Sequence of chain 1.C:
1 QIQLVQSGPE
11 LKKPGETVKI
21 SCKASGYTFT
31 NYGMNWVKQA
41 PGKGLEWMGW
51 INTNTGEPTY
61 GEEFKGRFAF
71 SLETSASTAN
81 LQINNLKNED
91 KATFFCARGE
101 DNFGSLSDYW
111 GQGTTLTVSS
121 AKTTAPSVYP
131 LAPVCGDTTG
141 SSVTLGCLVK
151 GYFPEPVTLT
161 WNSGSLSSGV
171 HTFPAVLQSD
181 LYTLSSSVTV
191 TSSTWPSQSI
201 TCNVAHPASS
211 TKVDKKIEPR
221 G

Sequence of chain 4.A:
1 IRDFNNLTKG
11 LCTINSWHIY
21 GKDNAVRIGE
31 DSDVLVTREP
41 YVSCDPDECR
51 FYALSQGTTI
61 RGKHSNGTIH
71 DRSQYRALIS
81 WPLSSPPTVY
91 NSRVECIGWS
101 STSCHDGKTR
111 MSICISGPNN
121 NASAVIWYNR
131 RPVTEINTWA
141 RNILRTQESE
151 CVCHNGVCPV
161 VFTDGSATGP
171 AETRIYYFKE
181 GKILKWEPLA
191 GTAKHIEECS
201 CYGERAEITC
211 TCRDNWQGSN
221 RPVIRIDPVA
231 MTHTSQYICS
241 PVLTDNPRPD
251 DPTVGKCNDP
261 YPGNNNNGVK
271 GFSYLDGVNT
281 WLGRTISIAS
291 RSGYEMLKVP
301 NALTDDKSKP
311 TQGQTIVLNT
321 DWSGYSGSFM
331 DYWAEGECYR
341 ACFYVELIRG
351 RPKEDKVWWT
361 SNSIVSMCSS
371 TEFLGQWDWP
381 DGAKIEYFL

Binding-site contacts:
Ligand atom O4 contacts residue ASP251 of chain 1.A at 3.2 Å (salt-bridge).
Ligand atom C3 contacts residue GLU295 of chain 1.A at 3.1 Å.
Ligand atom O6 contacts residue GLN376 of chain 1.A at 2.7 Å (h-bond).
Ligand atom O3 contacts residue ARG284 of chain 1.A at 2.8 Å (salt-bridge).
Ligand atom C4 contacts residue GLU295 of chain 1.A at 3.5 Å.
Ligand atom O4 contacts residue GLU295 of chain 1.A at 2.6 Å (salt-bridge).
Ligand atom O4 contacts residue ARG284 of chain 1.A at 3.2 Å (salt-bridge).
Ligand atom C7 contacts residue ASN121 of chain 4.A at 3.5 Å.
Ligand atom C8 contacts residue ASN120 of chain 4.A at 3.3 Å.
Ligand atom C6 contacts residue ASP251 of chain 1.A at 3.5 Å.
Ligand atom C3 contacts residue GLY313 of chain 1.A at 3.3 Å.
Ligand atom O4 contacts residue GLY313 of chain 1.A at 3.5 Å (h-bond).
Ligand atom O3 contacts residue ASP251 of chain 1.A at 2.8 Å (salt-bridge).
Ligand atom O4 contacts residue ILE288 of chain 1.A at 3.0 Å.
Ligand atom O5 contacts residue ASP251 of chain 1.A at 3.5 Å (salt-bridge).
Ligand atom O5 contacts residue GLY375 of chain 1.A at 3.2 Å.
Ligand atom C8 contacts residue GLN312 of chain 1.A at 3.4 Å.
Ligand atom C2 contacts residue ASN121 of chain 4.A at 2.5 Å.
Ligand atom O5 contacts residue ASN121 of chain 4.A at 2.4 Å (h-bond).
Ligand atom O3 contacts residue GLY313 of chain 1.A at 3.0 Å (h-bond).
Ligand atom O3 contacts residue ASP250 of chain 1.A at 2.9 Å (salt-bridge).
Ligand atom N2 contacts residue ASN121 of chain 4.A at 2.9 Å (h-bond).
Ligand atom O6 contacts residue ILE286 of chain 1.A at 3.0 Å (h-bond).
Ligand atom O6 contacts residue LYS309 of chain 1.A at 3.2 Å (salt-bridge).
Ligand atom C6 contacts residue ILE286 of chain 1.A at 3.2 Å (hydrophobic).
Ligand atom O6 contacts residue ASP251 of chain 1.A at 2.5 Å (salt-bridge).
Ligand atom O2 contacts residue ASP250 of chain 1.A at 3.1 Å (salt-bridge).
Ligand atom C3 contacts residue ASP250 of chain 1.A at 3.6 Å.
Ligand atom O5 contacts residue ARG284 of chain 1.A at 3.3 Å (salt-bridge).
Ligand atom O3 contacts residue GLN312 of chain 1.A at 3.2 Å.
Ligand atom C6 contacts residue ARG248 of chain 1.A at 3.6 Å.
Ligand atom C2 contacts residue ASP250 of chain 1.A at 3.3 Å.
Ligand atom C1 contacts residue ASN121 of chain 4.A at 1.5 Å.
Ligand atom O5 contacts residue GLN376 of chain 1.A at 3.1 Å (h-bond).
Ligand atom C4 contacts residue ILE288 of chain 1.A at 3.5 Å (hydrophobic).
Ligand atom O3 contacts residue GLU295 of chain 1.A at 2.6 Å (salt-bridge).
Ligand atom O2 contacts residue GLY313 of chain 1.A at 3.3 Å.
Ligand atom O4 contacts residue ARG248 of chain 1.A at 3.3 Å (salt-bridge).
Ligand atom C6 contacts residue PRO310 of chain 1.A at 3.4 Å (hydrophobic).
Ligand atom C6 contacts residue THR311 of chain 1.A at 3.4 Å.

Sequence of chain 1.A:
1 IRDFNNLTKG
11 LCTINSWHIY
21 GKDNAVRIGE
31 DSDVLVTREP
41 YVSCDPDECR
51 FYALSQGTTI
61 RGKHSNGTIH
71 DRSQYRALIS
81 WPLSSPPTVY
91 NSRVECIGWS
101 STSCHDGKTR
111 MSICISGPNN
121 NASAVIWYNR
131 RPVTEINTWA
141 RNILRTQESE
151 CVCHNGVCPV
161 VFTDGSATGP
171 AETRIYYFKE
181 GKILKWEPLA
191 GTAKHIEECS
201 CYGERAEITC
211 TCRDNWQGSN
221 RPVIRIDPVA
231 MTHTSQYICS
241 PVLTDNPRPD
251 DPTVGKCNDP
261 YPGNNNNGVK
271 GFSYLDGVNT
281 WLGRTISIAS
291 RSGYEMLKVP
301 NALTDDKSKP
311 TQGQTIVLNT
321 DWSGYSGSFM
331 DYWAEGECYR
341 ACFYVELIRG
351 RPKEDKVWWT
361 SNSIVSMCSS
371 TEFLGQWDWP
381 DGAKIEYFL

A small-molecule ligand and the protein it binds are described below.
Small molecule (SMILES): CC(=O)N[C@H]1[C@H](O[C@H]2[C@H](O)[C@@H](NC(C)=O)CO[C@@H]2CO)O[C@H](CO)[C@@H](O[C@@H]2O[C@H](CO)[C@@H](O)[C@H](O[C@H]3O[C@H](CO)[C@@H](O)[C@H](O)[C@@H]3O[C@H]3O[C@H](CO)[C@@H](O)[C@H](O)[C@@H]3O[C@H]3O[C@H](CO)[C@@H](O)[C@H](O)[C@@H]3O)[C@@H]2O)[C@@H]1O